A small-molecule ligand and the protein it binds are described below.
Small molecule (SMILES): CC(=O)N[C@@H]1[C@@H](O)[C@H](O)[C@@H](CO)O[C@H]1O

Binding-site contacts:
Ligand atom C5 contacts residue THR85 of chain 1.A at 4.3 Å.
Ligand atom C5 contacts residue ASN82 of chain 1.A at 3.6 Å.
Ligand atom O5 contacts residue THR85 of chain 1.A at 3.9 Å.
Ligand atom C7 contacts residue ASN82 of chain 1.A at 4.0 Å.
Ligand atom C1 contacts residue ASN82 of chain 1.A at 1.4 Å.
Ligand atom O5 contacts residue ASN82 of chain 1.A at 2.5 Å (h-bond).
Ligand atom N2 contacts residue ASN82 of chain 1.A at 2.8 Å (h-bond).
Ligand atom O6 contacts residue THR85 of chain 1.A at 4.5 Å.
Ligand atom C6 contacts residue THR85 of chain 1.A at 3.9 Å.
Ligand atom C4 contacts residue ASN82 of chain 1.A at 4.4 Å.
Ligand atom C2 contacts residue ASN82 of chain 1.A at 2.5 Å.
Ligand atom O7 contacts residue ASN82 of chain 1.A at 4.4 Å.
Ligand atom C3 contacts residue ASN82 of chain 1.A at 3.9 Å.
Ligand atom C1 contacts residue THR85 of chain 1.A at 4.3 Å.

Sequence of chain 1.A:
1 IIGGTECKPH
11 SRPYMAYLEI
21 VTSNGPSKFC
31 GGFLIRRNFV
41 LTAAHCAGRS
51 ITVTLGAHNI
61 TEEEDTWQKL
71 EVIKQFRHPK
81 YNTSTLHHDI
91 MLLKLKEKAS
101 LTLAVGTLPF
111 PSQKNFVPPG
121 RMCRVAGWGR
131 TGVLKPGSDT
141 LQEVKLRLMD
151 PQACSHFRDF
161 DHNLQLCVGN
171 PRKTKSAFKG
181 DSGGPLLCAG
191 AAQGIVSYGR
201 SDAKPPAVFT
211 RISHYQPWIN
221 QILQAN